Sequence of chain 1.A:
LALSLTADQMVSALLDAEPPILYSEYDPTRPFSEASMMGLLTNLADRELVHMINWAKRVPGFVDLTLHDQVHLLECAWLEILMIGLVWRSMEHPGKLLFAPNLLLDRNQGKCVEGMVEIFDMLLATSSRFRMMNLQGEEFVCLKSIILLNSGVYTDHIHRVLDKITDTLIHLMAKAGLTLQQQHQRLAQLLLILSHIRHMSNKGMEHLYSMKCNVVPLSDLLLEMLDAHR

The small molecule below binds the protein below.
Small molecule (SMILES): CCC(=C(c1ccc(O)cc1)c1ccc(O)cc1)c1cccc(Nc2ccccc2)c1

Binding-site contacts:
Ligand atom C10 contacts residue MET124 of chain 1.A at 3.9 Å (hydrophobic).
Ligand atom C01 contacts residue LEU131 of chain 1.A at 3.6 Å (hydrophobic).
Ligand atom O29 contacts residue ARG97 of chain 1.A at 3.0 Å (salt-bridge).
Ligand atom C20 contacts residue THR50 of chain 1.A at 3.8 Å.
Ligand atom C15 contacts residue VAL121 of chain 1.A at 3.6 Å (hydrophobic).
Ligand atom C13 contacts residue GLU122 of chain 1.A at 3.7 Å.
Ligand atom O29 contacts residue GLU56 of chain 1.A at 2.3 Å (salt-bridge).
Ligand atom C13 contacts residue HIS227 of chain 1.A at 3.2 Å.
Ligand atom C21 contacts residue ALA53 of chain 1.A at 3.9 Å (hydrophobic).
Ligand atom C13 contacts residue MET124 of chain 1.A at 3.4 Å (hydrophobic).
Ligand atom C27 contacts residue GLU56 of chain 1.A at 3.4 Å.
Ligand atom C07 contacts residue GLY224 of chain 1.A at 3.6 Å.
Ligand atom O22 contacts residue THR50 of chain 1.A at 3.2 Å (h-bond).
Ligand atom C24 contacts residue ALA53 of chain 1.A at 3.8 Å (hydrophobic).
Ligand atom C01 contacts residue PHE107 of chain 1.A at 3.5 Å (hydrophobic).
Ligand atom C15 contacts residue MET231 of chain 1.A at 3.5 Å (hydrophobic).
Ligand atom C13 contacts residue GLY123 of chain 1.A at 3.0 Å.
Ligand atom C14 contacts residue HIS227 of chain 1.A at 3.8 Å.
Ligand atom C12 contacts residue GLY123 of chain 1.A at 3.1 Å.
Ligand atom C12 contacts residue ILE127 of chain 1.A at 3.7 Å (hydrophobic).
Ligand atom C23 contacts residue ALA53 of chain 1.A at 3.5 Å (hydrophobic).
Ligand atom C21 contacts residue THR50 of chain 1.A at 4.0 Å.
Ligand atom C26 contacts residue ALA53 of chain 1.A at 3.9 Å (hydrophobic).
Ligand atom C12 contacts residue MET124 of chain 1.A at 2.9 Å (hydrophobic).
Ligand atom C12 contacts residue HIS227 of chain 1.A at 3.2 Å.
Ligand atom C28 contacts residue GLU56 of chain 1.A at 3.1 Å.
Ligand atom C06 contacts residue LEU228 of chain 1.A at 3.8 Å (hydrophobic).
Ligand atom C06 contacts residue GLY224 of chain 1.A at 3.5 Å.
Ligand atom C11 contacts residue ILE127 of chain 1.A at 3.4 Å (hydrophobic).
Ligand atom C19 contacts residue LEU49 of chain 1.A at 3.7 Å (hydrophobic).
Ligand atom C07 contacts residue LEU228 of chain 1.A at 3.7 Å (hydrophobic).
Ligand atom C24 contacts residue LEU87 of chain 1.A at 3.9 Å (hydrophobic).
Ligand atom C11 contacts residue MET124 of chain 1.A at 3.3 Å (hydrophobic).
Ligand atom C20 contacts residue LEU49 of chain 1.A at 3.8 Å (hydrophobic).
Ligand atom N09 contacts residue MET124 of chain 1.A at 3.3 Å.
Ligand atom O22 contacts residue LEU243 of chain 1.A at 3.1 Å.
Ligand atom C14 contacts residue MET231 of chain 1.A at 3.4 Å (hydrophobic).
Ligand atom C14 contacts residue VAL121 of chain 1.A at 3.9 Å (hydrophobic).
Ligand atom N09 contacts residue MET46 of chain 1.A at 3.9 Å.
Ligand atom C30 contacts residue LEU90 of chain 1.A at 3.5 Å (hydrophobic).